Sequence of chain 31.C:
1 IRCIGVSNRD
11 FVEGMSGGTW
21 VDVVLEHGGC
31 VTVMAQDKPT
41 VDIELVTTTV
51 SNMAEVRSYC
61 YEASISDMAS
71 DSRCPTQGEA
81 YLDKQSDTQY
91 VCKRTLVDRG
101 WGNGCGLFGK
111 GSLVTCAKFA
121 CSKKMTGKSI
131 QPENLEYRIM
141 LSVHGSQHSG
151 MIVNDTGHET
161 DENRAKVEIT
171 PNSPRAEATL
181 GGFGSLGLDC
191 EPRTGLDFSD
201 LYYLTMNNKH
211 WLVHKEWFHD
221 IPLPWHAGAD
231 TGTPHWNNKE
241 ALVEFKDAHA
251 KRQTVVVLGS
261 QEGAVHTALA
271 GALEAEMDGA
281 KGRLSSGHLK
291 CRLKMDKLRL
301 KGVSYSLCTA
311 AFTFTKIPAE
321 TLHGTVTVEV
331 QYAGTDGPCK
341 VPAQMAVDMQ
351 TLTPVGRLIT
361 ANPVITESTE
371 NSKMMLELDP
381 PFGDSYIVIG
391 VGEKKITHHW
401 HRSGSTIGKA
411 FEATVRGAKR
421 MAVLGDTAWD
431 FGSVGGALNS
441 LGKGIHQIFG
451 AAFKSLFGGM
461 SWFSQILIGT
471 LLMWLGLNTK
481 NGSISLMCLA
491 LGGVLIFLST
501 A

The small molecule below binds the protein below.
Small molecule (SMILES): CC(=O)N[C@H]1[C@H](O[C@H]2[C@H](O)[C@@H](NC(C)=O)CO[C@@H]2CO)O[C@H](CO)[C@@H](O)[C@@H]1O

Binding-site contacts:
Ligand atom C7 contacts residue THR156 of chain 31.C at 3.9 Å.
Ligand atom N2 contacts residue ASN154 of chain 31.C at 3.8 Å.
Ligand atom C1 contacts residue ASN154 of chain 31.C at 3.4 Å.
Ligand atom O7 contacts residue ASN154 of chain 31.C at 2.6 Å (h-bond).
Ligand atom C6 contacts residue MET151 of chain 31.C at 4.5 Å (hydrophobic).
Ligand atom C8 contacts residue THR156 of chain 31.C at 4.0 Å.
Ligand atom C2 contacts residue ASN154 of chain 31.C at 3.5 Å.
Ligand atom C8 contacts residue ASN154 of chain 31.C at 3.6 Å.
Ligand atom O6 contacts residue MET151 of chain 31.C at 3.4 Å.
Ligand atom N2 contacts residue THR156 of chain 31.C at 3.6 Å (h-bond).
Ligand atom C1 contacts residue THR156 of chain 31.C at 3.6 Å.
Ligand atom C7 contacts residue ASN154 of chain 31.C at 3.3 Å.
Ligand atom C2 contacts residue THR156 of chain 31.C at 4.2 Å.
Ligand atom O5 contacts residue ASN154 of chain 31.C at 4.0 Å.